The protein below binds the small molecule below.
Small molecule (SMILES): CCCCCCCCCCCC[N+](C)(C)C

Sequence of chain 1.B:
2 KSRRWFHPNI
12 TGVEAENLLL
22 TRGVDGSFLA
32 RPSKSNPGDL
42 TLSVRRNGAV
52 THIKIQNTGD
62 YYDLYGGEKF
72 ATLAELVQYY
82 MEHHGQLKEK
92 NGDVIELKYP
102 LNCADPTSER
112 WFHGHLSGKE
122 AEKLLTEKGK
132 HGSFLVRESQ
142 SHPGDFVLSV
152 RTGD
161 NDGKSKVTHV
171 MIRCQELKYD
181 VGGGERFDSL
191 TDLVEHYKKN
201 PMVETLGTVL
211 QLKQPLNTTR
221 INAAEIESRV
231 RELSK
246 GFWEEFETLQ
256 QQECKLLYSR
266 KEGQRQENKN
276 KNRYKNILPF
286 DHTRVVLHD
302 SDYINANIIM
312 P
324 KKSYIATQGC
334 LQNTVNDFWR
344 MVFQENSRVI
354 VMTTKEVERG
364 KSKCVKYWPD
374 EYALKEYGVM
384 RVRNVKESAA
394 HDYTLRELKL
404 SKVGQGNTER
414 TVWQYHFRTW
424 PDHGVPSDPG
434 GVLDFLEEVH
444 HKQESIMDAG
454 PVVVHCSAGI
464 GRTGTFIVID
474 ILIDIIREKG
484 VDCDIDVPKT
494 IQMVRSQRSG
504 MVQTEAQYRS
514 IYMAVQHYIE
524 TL

Binding-site contacts:
Ligand atom CA1 contacts residue PRO429 of chain 1.B at 4.1 Å (hydrophobic).
Ligand atom CB1 contacts residue THR356 of chain 1.B at 3.4 Å.
Ligand atom C4 contacts residue SER513 of chain 1.B at 3.4 Å.
Ligand atom C5 contacts residue VAL435 of chain 1.B at 4.0 Å (hydrophobic).
Ligand atom C3 contacts residue ILE472 of chain 1.B at 3.6 Å (hydrophobic).
Ligand atom C9 contacts residue MET516 of chain 1.B at 3.9 Å (hydrophobic).
Ligand atom C5 contacts residue PRO429 of chain 1.B at 3.8 Å (hydrophobic).
Ligand atom C3 contacts residue THR468 of chain 1.B at 4.0 Å.
Ligand atom NE1 contacts residue TRP423 of chain 1.B at 3.7 Å.
Ligand atom C9 contacts residue PRO429 of chain 1.B at 4.1 Å (hydrophobic).
Ligand atom C11 contacts residue SER430 of chain 1.B at 3.6 Å.
Ligand atom C10 contacts residue PRO432 of chain 1.B at 4.0 Å (hydrophobic).
Ligand atom C4 contacts residue THR468 of chain 1.B at 4.1 Å.
Ligand atom C8 contacts residue PRO429 of chain 1.B at 3.9 Å (hydrophobic).
Ligand atom CA1 contacts residue TRP423 of chain 1.B at 3.3 Å (hydrophobic).
Ligand atom C2 contacts residue TRP423 of chain 1.B at 3.4 Å (hydrophobic).
Ligand atom C11 contacts residue PRO432 of chain 1.B at 3.4 Å (hydrophobic).
Ligand atom C8 contacts residue SER513 of chain 1.B at 3.8 Å.
Ligand atom C6 contacts residue SER513 of chain 1.B at 3.7 Å.
Ligand atom CC1 contacts residue VAL435 of chain 1.B at 3.6 Å (hydrophobic).
Ligand atom CA1 contacts residue PHE420 of chain 1.B at 3.3 Å (hydrophobic).
Ligand atom C4 contacts residue ILE472 of chain 1.B at 4.1 Å (hydrophobic).
Ligand atom CB1 contacts residue PHE469 of chain 1.B at 3.5 Å (hydrophobic).
Ligand atom C9 contacts residue PRO432 of chain 1.B at 3.5 Å (hydrophobic).
Ligand atom C2 contacts residue VAL435 of chain 1.B at 3.6 Å (hydrophobic).
Ligand atom C3 contacts residue TRP423 of chain 1.B at 3.8 Å (hydrophobic).
Ligand atom C1 contacts residue PHE469 of chain 1.B at 3.8 Å (hydrophobic).
Ligand atom C1 contacts residue TRP423 of chain 1.B at 3.4 Å (hydrophobic).
Ligand atom C4 contacts residue TRP423 of chain 1.B at 4.0 Å (hydrophobic).
Ligand atom C7 contacts residue PRO429 of chain 1.B at 3.4 Å (hydrophobic).
Ligand atom CC1 contacts residue PHE438 of chain 1.B at 3.4 Å (hydrophobic).
Ligand atom C8 contacts residue MET516 of chain 1.B at 3.7 Å (hydrophobic).
Ligand atom C10 contacts residue MET516 of chain 1.B at 3.6 Å (hydrophobic).
Ligand atom CB1 contacts residue TRP423 of chain 1.B at 3.6 Å (hydrophobic).
Ligand atom CC1 contacts residue PHE469 of chain 1.B at 3.8 Å (hydrophobic).
Ligand atom NE1 contacts residue PHE469 of chain 1.B at 3.9 Å.
Ligand atom C5 contacts residue SER513 of chain 1.B at 4.1 Å.
Ligand atom CB1 contacts residue PHE438 of chain 1.B at 4.0 Å (hydrophobic).
Ligand atom C1 contacts residue VAL435 of chain 1.B at 4.1 Å (hydrophobic).
Ligand atom C3 contacts residue VAL435 of chain 1.B at 4.1 Å (hydrophobic).